A small-molecule ligand and the protein it binds are described below.
Small molecule (SMILES): Cc1cn([C@H]2C[C@H](O[P](=O)(O)OC[C@H]3O[C@@H](n4cc(C)c(=O)[nH]c4=O)C[C@@H]3O)[C@@H](COP(=O)=O)O2)c(=O)[nH]c1=O

Sequence of chain 1.B:
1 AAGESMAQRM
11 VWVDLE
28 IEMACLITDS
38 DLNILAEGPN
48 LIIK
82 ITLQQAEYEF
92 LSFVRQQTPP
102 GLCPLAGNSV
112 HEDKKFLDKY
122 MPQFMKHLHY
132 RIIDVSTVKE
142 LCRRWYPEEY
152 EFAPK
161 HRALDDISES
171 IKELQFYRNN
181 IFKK

Binding-site contacts:
Ligand atom C2 contacts residue TYR131 of chain 1.B at 3.5 Å (hydrophobic).
Ligand atom OP1 contacts residue MG1 of chain 1.D at 2.1 Å.
Ligand atom P contacts residue ARG132 of chain 1.B at 3.3 Å.
Ligand atom O3' contacts residue MET17 of chain 1.A at 3.0 Å (h-bond).
Ligand atom C2 contacts residue LEU20 of chain 1.A at 3.4 Å (hydrophobic).
Ligand atom C5 contacts residue TRP63 of chain 1.A at 3.5 Å (hydrophobic).
Ligand atom C4 contacts residue TYR131 of chain 1.B at 3.6 Å (hydrophobic).
Ligand atom O4' contacts residue TYR131 of chain 1.B at 3.2 Å.
Ligand atom OP2 contacts residue ARG132 of chain 1.B at 2.8 Å (salt-bridge).
Ligand atom P contacts residue MG1 of chain 1.D at 3.4 Å.
Ligand atom C5 contacts residue TYR131 of chain 1.B at 3.6 Å (hydrophobic).
Ligand atom C7 contacts residue TYR131 of chain 1.B at 3.7 Å (hydrophobic).
Ligand atom P contacts residue SER137 of chain 1.A at 3.6 Å.
Ligand atom C4' contacts residue SER110 of chain 1.A at 3.5 Å.
Ligand atom OP1 contacts residue MG1 of chain 1.E at 3.2 Å.
Ligand atom N3 contacts residue TYR131 of chain 1.B at 3.5 Å.
Ligand atom O2 contacts residue LEU20 of chain 1.A at 3.3 Å.
Ligand atom C4 contacts residue TRP63 of chain 1.A at 3.6 Å (hydrophobic).
Ligand atom OP1 contacts residue TYR131 of chain 1.B at 3.0 Å (h-bond).
Ligand atom OP2 contacts residue HIS161 of chain 1.A at 3.3 Å (h-bond).
Ligand atom C7 contacts residue TRP63 of chain 1.A at 3.5 Å (hydrophobic).
Ligand atom O3' contacts residue GLU16 of chain 1.A at 2.7 Å (salt-bridge).
Ligand atom C6 contacts residue TYR131 of chain 1.B at 3.6 Å (hydrophobic).
Ligand atom O3' contacts residue SER110 of chain 1.A at 3.6 Å (h-bond).
Ligand atom O4 contacts residue TRP63 of chain 1.A at 3.5 Å.
Ligand atom N3 contacts residue LEU20 of chain 1.A at 3.8 Å.
Ligand atom O3' contacts residue MG1 of chain 1.E at 3.5 Å.
Ligand atom O4 contacts residue TYR131 of chain 1.B at 3.8 Å.
Ligand atom C4' contacts residue MET17 of chain 1.A at 3.4 Å (hydrophobic).
Ligand atom C6 contacts residue TRP63 of chain 1.A at 3.6 Å (hydrophobic).
Ligand atom C2' contacts residue MET17 of chain 1.A at 3.6 Å (hydrophobic).
Ligand atom O2 contacts residue GLU113 of chain 1.A at 3.7 Å.
Ligand atom N1 contacts residue TYR131 of chain 1.B at 3.5 Å.
Ligand atom O2 contacts residue CYS64 of chain 1.A at 3.0 Å (h-bond).
Ligand atom O3' contacts residue HIS68 of chain 1.A at 3.3 Å (h-bond).
Ligand atom C2 contacts residue CYS64 of chain 1.A at 3.7 Å (hydrophobic).
Ligand atom C3' contacts residue GLU16 of chain 1.A at 3.5 Å.
Ligand atom OP1 contacts residue ARG132 of chain 1.B at 2.6 Å (salt-bridge).
Ligand atom N3 contacts residue TRP63 of chain 1.A at 3.5 Å.
Ligand atom OP2 contacts residue SER137 of chain 1.A at 2.4 Å (h-bond).

Sequence of chain 1.A:
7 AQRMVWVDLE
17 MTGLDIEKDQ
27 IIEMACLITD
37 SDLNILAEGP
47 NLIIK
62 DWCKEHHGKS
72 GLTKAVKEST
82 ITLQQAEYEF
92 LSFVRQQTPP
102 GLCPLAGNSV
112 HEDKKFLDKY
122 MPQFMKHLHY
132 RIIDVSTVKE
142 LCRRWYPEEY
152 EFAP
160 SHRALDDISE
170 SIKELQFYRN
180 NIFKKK